This small molecule binds to this protein.
Small molecule (SMILES): O=C(Nc1ncc(Br)s1)NS(=O)(=O)c1csc2ccccc12

Sequence of chain 1.B:
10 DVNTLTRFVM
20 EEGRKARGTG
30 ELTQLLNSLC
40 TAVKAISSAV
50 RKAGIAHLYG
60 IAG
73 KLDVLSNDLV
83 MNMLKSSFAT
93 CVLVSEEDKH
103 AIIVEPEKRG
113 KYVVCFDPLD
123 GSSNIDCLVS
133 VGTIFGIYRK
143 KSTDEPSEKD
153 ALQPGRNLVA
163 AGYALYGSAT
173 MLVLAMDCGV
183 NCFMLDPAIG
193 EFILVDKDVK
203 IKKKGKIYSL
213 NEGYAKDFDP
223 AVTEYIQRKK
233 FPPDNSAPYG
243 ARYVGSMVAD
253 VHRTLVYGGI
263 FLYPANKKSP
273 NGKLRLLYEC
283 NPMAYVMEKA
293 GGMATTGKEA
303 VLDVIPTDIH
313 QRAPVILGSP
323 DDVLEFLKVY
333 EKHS

Sequence of chain 1.D:
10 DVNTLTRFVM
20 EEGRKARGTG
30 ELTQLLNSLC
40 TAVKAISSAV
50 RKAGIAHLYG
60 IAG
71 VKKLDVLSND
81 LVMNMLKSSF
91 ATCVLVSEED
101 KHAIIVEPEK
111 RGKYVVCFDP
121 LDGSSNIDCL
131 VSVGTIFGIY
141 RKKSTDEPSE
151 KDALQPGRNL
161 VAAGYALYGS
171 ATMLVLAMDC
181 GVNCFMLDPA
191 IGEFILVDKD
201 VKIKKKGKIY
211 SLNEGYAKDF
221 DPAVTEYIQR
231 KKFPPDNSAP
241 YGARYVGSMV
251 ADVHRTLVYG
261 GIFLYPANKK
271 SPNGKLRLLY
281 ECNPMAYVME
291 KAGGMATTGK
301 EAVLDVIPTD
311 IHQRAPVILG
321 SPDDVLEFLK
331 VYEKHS

Binding-site contacts:
Ligand atom N3 contacts residue THR28 of chain 1.B at 3.7 Å.
Ligand atom O15 contacts residue THR32 of chain 1.B at 3.1 Å (h-bond).
Ligand atom BR18 contacts residue 9671 of chain 1.L at 3.8 Å.
Ligand atom O15 contacts residue GLU30 of chain 1.B at 3.5 Å (salt-bridge).
Ligand atom O15 contacts residue LEU31 of chain 1.B at 3.0 Å (h-bond).
Ligand atom S1 contacts residue GLY29 of chain 1.B at 3.7 Å.
Ligand atom N9 contacts residue GLY27 of chain 1.B at 3.1 Å (h-bond).
Ligand atom C8 contacts residue GLY22 of chain 1.B at 3.5 Å.
Ligand atom C11 contacts residue 9671 of chain 1.L at 3.6 Å.
Ligand atom N3 contacts residue GLY22 of chain 1.B at 3.6 Å.
Ligand atom C7 contacts residue THR32 of chain 1.B at 3.2 Å.
Ligand atom C6 contacts residue GLY27 of chain 1.B at 3.7 Å.
Ligand atom N10 contacts residue ARG23 of chain 1.B at 3.5 Å.
Ligand atom S12 contacts residue VAL18 of chain 1.B at 3.6 Å.
Ligand atom N3 contacts residue GLY29 of chain 1.B at 3.1 Å (h-bond).
Ligand atom C7 contacts residue GLY22 of chain 1.B at 3.8 Å.
Ligand atom O15 contacts residue GLY29 of chain 1.B at 3.2 Å.
Ligand atom O17 contacts residue GLY29 of chain 1.B at 3.0 Å.
Ligand atom C13 contacts residue 9671 of chain 1.L at 3.5 Å.
Ligand atom N3 contacts residue GLY27 of chain 1.B at 3.2 Å.
Ligand atom N10 contacts residue 9671 of chain 1.L at 3.7 Å.
Ligand atom S5 contacts residue 9671 of chain 1.L at 3.8 Å.
Ligand atom C11 contacts residue ARG23 of chain 1.B at 3.6 Å.
Ligand atom C6 contacts residue GLY29 of chain 1.B at 3.1 Å.
Ligand atom BR18 contacts residue GLY29 of chain 1.D at 3.7 Å.
Ligand atom C22 contacts residue ALA25 of chain 1.B at 3.8 Å (hydrophobic).
Ligand atom C6 contacts residue GLY22 of chain 1.B at 3.6 Å.
Ligand atom C13 contacts residue ARG23 of chain 1.B at 3.3 Å.
Ligand atom C13 contacts residue THR28 of chain 1.D at 3.6 Å.
Ligand atom C6 contacts residue THR32 of chain 1.B at 3.9 Å.
Ligand atom C21 contacts residue ALA25 of chain 1.B at 3.4 Å (hydrophobic).
Ligand atom N9 contacts residue GLY29 of chain 1.B at 3.5 Å (h-bond).
Ligand atom C7 contacts residue LEU31 of chain 1.B at 3.8 Å (hydrophobic).
Ligand atom O14 contacts residue GLY27 of chain 1.B at 3.6 Å.
Ligand atom BR18 contacts residue MET19 of chain 1.B at 3.8 Å.
Ligand atom C2 contacts residue GLY22 of chain 1.B at 3.6 Å.
Ligand atom S12 contacts residue GLY22 of chain 1.B at 3.8 Å.
Ligand atom N9 contacts residue GLY22 of chain 1.B at 3.5 Å.
Ligand atom C16 contacts residue GLY22 of chain 1.B at 3.7 Å.
Ligand atom O17 contacts residue THR32 of chain 1.B at 2.7 Å (h-bond).